Binding-site contacts:
Ligand atom C13 contacts residue ILE91 of chain 1.A at 3.9 Å (hydrophobic).
Ligand atom N07 contacts residue GOL1 of chain 1.F at 3.6 Å.
Ligand atom N04 contacts residue HIS119 of chain 1.A at 3.3 Å (h-bond).
Ligand atom O14 contacts residue PHE130 of chain 1.A at 3.8 Å.
Ligand atom S01 contacts residue HIS94 of chain 1.A at 3.9 Å.
Ligand atom C12 contacts residue PHE130 of chain 1.A at 3.5 Å (hydrophobic).
Ligand atom N04 contacts residue HIS96 of chain 1.A at 3.2 Å (h-bond).
Ligand atom C11 contacts residue GOL1 of chain 1.F at 3.8 Å.
Ligand atom O02 contacts residue THR198 of chain 1.A at 2.9 Å (h-bond).
Ligand atom O03 contacts residue VAL142 of chain 1.A at 3.8 Å.
Ligand atom C11 contacts residue PHE130 of chain 1.A at 3.5 Å (hydrophobic).
Ligand atom C13 contacts residue PHE130 of chain 1.A at 3.5 Å (hydrophobic).
Ligand atom O02 contacts residue TRP208 of chain 1.A at 3.6 Å.
Ligand atom S09 contacts residue HIS94 of chain 1.A at 3.8 Å.
Ligand atom O03 contacts residue VAL121 of chain 1.A at 3.8 Å.
Ligand atom S09 contacts residue VAL121 of chain 1.A at 3.7 Å.
Ligand atom N06 contacts residue THR199 of chain 1.A at 3.0 Å (h-bond).
Ligand atom C13 contacts residue VFM1 of chain 1.D at 3.2 Å.
Ligand atom N06 contacts residue LEU197 of chain 1.A at 3.7 Å.
Ligand atom N04 contacts residue ZN1 of chain 1.B at 1.9 Å.
Ligand atom C15 contacts residue VFM1 of chain 1.D at 3.9 Å.
Ligand atom C05 contacts residue LEU197 of chain 1.A at 3.8 Å (hydrophobic).
Ligand atom O03 contacts residue ZN1 of chain 1.B at 3.1 Å.
Ligand atom N04 contacts residue HIS94 of chain 1.A at 3.2 Å (h-bond).
Ligand atom N07 contacts residue LEU197 of chain 1.A at 3.9 Å.
Ligand atom N07 contacts residue THR199 of chain 1.A at 3.1 Å (h-bond).
Ligand atom C12 contacts residue VFM1 of chain 1.D at 3.8 Å.
Ligand atom O14 contacts residue GLN92 of chain 1.A at 3.6 Å.
Ligand atom C15 contacts residue GOL1 of chain 1.F at 3.3 Å.
Ligand atom C15 contacts residue GLN92 of chain 1.A at 3.9 Å.
Ligand atom O03 contacts residue HIS119 of chain 1.A at 3.5 Å (h-bond).
Ligand atom O02 contacts residue LEU197 of chain 1.A at 3.2 Å.
Ligand atom S01 contacts residue ZN1 of chain 1.B at 3.0 Å.
Ligand atom S01 contacts residue THR198 of chain 1.A at 3.9 Å.
Ligand atom O03 contacts residue HIS94 of chain 1.A at 3.3 Å.
Ligand atom C08 contacts residue GOL1 of chain 1.F at 3.6 Å.
Ligand atom N10 contacts residue GOL1 of chain 1.F at 3.7 Å.
Ligand atom O14 contacts residue VAL121 of chain 1.A at 3.6 Å.
Ligand atom N04 contacts residue THR198 of chain 1.A at 2.8 Å (h-bond).
Ligand atom C08 contacts residue LEU197 of chain 1.A at 3.9 Å (hydrophobic).

Sequence of chain 1.A:
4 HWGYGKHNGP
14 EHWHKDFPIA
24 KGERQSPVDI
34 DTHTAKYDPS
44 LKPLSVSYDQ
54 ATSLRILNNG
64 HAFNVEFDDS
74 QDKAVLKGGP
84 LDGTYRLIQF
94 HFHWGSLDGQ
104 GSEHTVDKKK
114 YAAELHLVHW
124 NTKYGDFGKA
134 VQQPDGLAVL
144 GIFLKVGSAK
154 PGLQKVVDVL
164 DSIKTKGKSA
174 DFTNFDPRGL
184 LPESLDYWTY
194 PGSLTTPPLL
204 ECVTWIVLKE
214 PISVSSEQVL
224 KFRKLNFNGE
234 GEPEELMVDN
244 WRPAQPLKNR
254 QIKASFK

A small-molecule ligand and the protein it binds are described below.
Small molecule (SMILES): CC(C)C(=O)Nc1nnc(S(N)(=O)=O)s1